A small-molecule ligand and the protein it binds are described below.
Small molecule (SMILES): CC[C@H](C)[C@H](NC(=O)[C@H](CC1=CN=C2CC=CC=C12)NC(=O)[C@H](CCSC)NC(=O)[C@H](CC(C)C)NC(=O)[C@H](CC(C)C)NC(=O)[C@@H](N)Cc1ccc(O)cc1)C(=O)N[C@H](C(=O)N[C@@H](CCC(N)=O)C(=O)N[C@H](C(=O)O)C(C)C)[C@@H](C)O

Sequence of chain 1.V:
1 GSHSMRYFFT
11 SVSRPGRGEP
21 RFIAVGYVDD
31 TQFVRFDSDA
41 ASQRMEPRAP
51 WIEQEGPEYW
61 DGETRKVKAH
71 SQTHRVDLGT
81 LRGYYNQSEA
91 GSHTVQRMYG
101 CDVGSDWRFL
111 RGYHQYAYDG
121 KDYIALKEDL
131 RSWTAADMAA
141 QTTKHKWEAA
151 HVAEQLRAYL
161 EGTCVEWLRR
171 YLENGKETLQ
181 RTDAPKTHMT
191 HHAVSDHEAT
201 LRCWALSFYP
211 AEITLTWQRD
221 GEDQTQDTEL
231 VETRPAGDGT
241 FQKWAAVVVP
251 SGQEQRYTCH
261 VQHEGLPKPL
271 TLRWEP

Binding-site contacts:
Ligand atom CZ contacts residue LYS66 of chain 1.V at 3.5 Å.
Ligand atom CD2 contacts residue TRP167 of chain 1.V at 3.4 Å (hydrophobic).
Ligand atom CA contacts residue TYR171 of chain 1.V at 3.5 Å (hydrophobic).
Ligand atom O contacts residue LYS66 of chain 1.V at 2.7 Å (salt-bridge).
Ligand atom N contacts residue TYR7 of chain 1.V at 2.6 Å (h-bond).
Ligand atom CD1 contacts residue TYR99 of chain 1.V at 3.5 Å (hydrophobic).
Ligand atom CD1 contacts residue GLU63 of chain 1.V at 3.4 Å.
Ligand atom CB contacts residue ASP77 of chain 1.V at 3.5 Å.
Ligand atom N contacts residue TYR99 of chain 1.V at 3.1 Å (h-bond).
Ligand atom N contacts residue TYR171 of chain 1.V at 2.8 Å (h-bond).
Ligand atom C contacts residue LYS146 of chain 1.V at 3.5 Å.
Ligand atom CG2 contacts residue ASP77 of chain 1.V at 3.6 Å.
Ligand atom CE2 contacts residue LYS66 of chain 1.V at 3.4 Å.
Ligand atom O contacts residue TYR159 of chain 1.V at 2.4 Å (h-bond).
Ligand atom O contacts residue THR73 of chain 1.V at 3.3 Å (h-bond).
Ligand atom N contacts residue GLU63 of chain 1.V at 2.9 Å (salt-bridge).
Ligand atom CG2 contacts residue TYR116 of chain 1.V at 3.4 Å (hydrophobic).
Ligand atom O contacts residue LYS146 of chain 1.V at 2.8 Å (salt-bridge).
Ligand atom CA contacts residue GLU63 of chain 1.V at 3.4 Å.
Ligand atom N contacts residue GOL1 of chain 1.VB at 3.2 Å.
Ligand atom CD1 contacts residue THR73 of chain 1.V at 3.5 Å.
Ligand atom CD2 contacts residue THR163 of chain 1.V at 3.3 Å.
Ligand atom N contacts residue LYS66 of chain 1.V at 3.4 Å (salt-bridge).
Ligand atom CD1 contacts residue ARG97 of chain 1.V at 3.1 Å.
Ligand atom OXT contacts residue THR143 of chain 1.V at 2.6 Å (h-bond).
Ligand atom CG contacts residue TRP167 of chain 1.V at 3.4 Å (hydrophobic).
Ligand atom O contacts residue HIS70 of chain 1.V at 3.4 Å.
Ligand atom CD2 contacts residue LYS66 of chain 1.V at 3.5 Å.
Ligand atom CD1 contacts residue MET45 of chain 1.V at 3.2 Å (hydrophobic).
Ligand atom O contacts residue TRP147 of chain 1.V at 2.8 Å (h-bond).
Ligand atom CA contacts residue ASP77 of chain 1.V at 3.5 Å.
Ligand atom CG1 contacts residue LEU81 of chain 1.V at 3.5 Å (hydrophobic).
Ligand atom N contacts residue ASP77 of chain 1.V at 2.9 Å (salt-bridge).
Ligand atom CD2 contacts residue TYR99 of chain 1.V at 3.2 Å (hydrophobic).
Ligand atom CD1 contacts residue TRP167 of chain 1.V at 3.3 Å (hydrophobic).
Ligand atom OG1 contacts residue GOL1 of chain 1.VB at 3.3 Å.
Ligand atom O contacts residue TYR84 of chain 1.V at 3.6 Å (h-bond).
Ligand atom CB contacts residue TRP167 of chain 1.V at 3.5 Å (hydrophobic).
Ligand atom CE1 contacts residue TRP167 of chain 1.V at 3.3 Å (hydrophobic).
Ligand atom OXT contacts residue TYR84 of chain 1.V at 2.9 Å (h-bond).